Sequence of chain 1.G:
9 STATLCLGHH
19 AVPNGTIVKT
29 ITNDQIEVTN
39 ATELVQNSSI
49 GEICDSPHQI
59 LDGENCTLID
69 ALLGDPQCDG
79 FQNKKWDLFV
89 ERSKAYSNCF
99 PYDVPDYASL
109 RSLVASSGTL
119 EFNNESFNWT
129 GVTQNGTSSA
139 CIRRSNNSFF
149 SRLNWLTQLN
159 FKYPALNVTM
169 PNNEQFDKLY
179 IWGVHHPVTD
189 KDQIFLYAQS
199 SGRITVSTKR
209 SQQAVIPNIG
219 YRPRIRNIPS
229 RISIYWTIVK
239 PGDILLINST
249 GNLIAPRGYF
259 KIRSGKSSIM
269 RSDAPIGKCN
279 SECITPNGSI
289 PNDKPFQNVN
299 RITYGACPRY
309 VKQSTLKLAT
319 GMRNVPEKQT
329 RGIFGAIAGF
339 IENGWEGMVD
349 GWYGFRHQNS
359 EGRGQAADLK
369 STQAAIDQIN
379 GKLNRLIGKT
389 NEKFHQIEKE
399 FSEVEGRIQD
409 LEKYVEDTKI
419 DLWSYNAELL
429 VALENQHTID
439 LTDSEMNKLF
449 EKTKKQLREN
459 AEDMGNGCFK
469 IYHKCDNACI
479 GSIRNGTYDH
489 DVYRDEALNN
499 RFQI

Binding-site contacts:
Ligand atom C3 contacts residue ASN38 of chain 1.G at 3.8 Å.
Ligand atom N2 contacts residue ASN38 of chain 1.G at 2.9 Å (h-bond).
Ligand atom C4 contacts residue ASN38 of chain 1.G at 4.3 Å.
Ligand atom C5 contacts residue ASN38 of chain 1.G at 3.6 Å.
Ligand atom O6 contacts residue THR40 of chain 1.G at 3.8 Å.
Ligand atom C1 contacts residue ASN38 of chain 1.G at 1.4 Å.
Ligand atom C7 contacts residue ASN38 of chain 1.G at 3.3 Å.
Ligand atom O5 contacts residue THR318 of chain 1.G at 4.2 Å.
Ligand atom O5 contacts residue ASN38 of chain 1.G at 2.4 Å (h-bond).
Ligand atom O7 contacts residue ASN38 of chain 1.G at 3.3 Å (h-bond).
Ligand atom C1 contacts residue THR318 of chain 1.G at 4.5 Å.
Ligand atom C2 contacts residue ASN38 of chain 1.G at 2.5 Å.

A small-molecule ligand and the protein it binds are described below.
Small molecule (SMILES): CC(=O)N[C@H]1[C@H](O[C@H]2[C@H](O)[C@@H](NC(C)=O)CO[C@@H]2CO)O[C@H](CO)[C@@H](O)[C@@H]1O